This small molecule binds to this protein.
Small molecule (SMILES): N[C@@H](CS)C(=O)O

Sequence of chain 49.A:
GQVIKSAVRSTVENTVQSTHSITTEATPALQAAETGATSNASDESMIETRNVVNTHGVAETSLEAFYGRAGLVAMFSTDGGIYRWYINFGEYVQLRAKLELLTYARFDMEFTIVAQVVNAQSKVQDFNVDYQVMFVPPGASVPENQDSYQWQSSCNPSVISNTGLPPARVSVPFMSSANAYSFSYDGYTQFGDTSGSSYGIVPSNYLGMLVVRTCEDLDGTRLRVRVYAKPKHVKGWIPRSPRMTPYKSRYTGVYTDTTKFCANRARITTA

Binding-site contacts:
Ligand atom SG contacts residue TYR95 of chain 50.A at 3.8 Å.
Ligand atom CB contacts residue GLU239 of chain 50.C at 4.0 Å.
Ligand atom C contacts residue SER151 of chain 49.A at 3.9 Å.
Ligand atom CA contacts residue GLY1 of chain 50.E at 2.4 Å.
Ligand atom SG contacts residue MET78 of chain 50.A at 3.8 Å.
Ligand atom N contacts residue ASP150 of chain 49.A at 4.4 Å.
Ligand atom O contacts residue TYR152 of chain 49.A at 3.6 Å.
Ligand atom N contacts residue GLU239 of chain 50.C at 3.0 Å (salt-bridge).
Ligand atom N contacts residue GLN155 of chain 49.A at 4.3 Å.
Ligand atom N contacts residue GLN238 of chain 50.C at 3.8 Å.
Ligand atom O contacts residue TYR95 of chain 50.A at 3.6 Å.
Ligand atom CA contacts residue TYR152 of chain 49.A at 3.8 Å (hydrophobic).
Ligand atom SG contacts residue GLY1 of chain 50.E at 4.2 Å.
Ligand atom N contacts residue TYR152 of chain 49.A at 3.5 Å.
Ligand atom SG contacts residue ALA241 of chain 50.C at 3.5 Å (h-bond).
Ligand atom CB contacts residue ASP150 of chain 49.A at 3.6 Å.
Ligand atom CA contacts residue GLU239 of chain 50.C at 3.9 Å.
Ligand atom C contacts residue MET78 of chain 50.A at 4.2 Å (hydrophobic).
Ligand atom O contacts residue GLN155 of chain 49.A at 3.0 Å (h-bond).
Ligand atom C contacts residue GLY1 of chain 50.E at 1.3 Å.
Ligand atom C contacts residue TYR95 of chain 50.A at 4.5 Å (hydrophobic).
Ligand atom C contacts residue GLN155 of chain 49.A at 4.2 Å.
Ligand atom CB contacts residue GLY1 of chain 50.E at 3.1 Å.
Ligand atom SG contacts residue GLY240 of chain 50.C at 4.0 Å.
Ligand atom SG contacts residue GLU239 of chain 50.C at 4.3 Å.
Ligand atom C contacts residue TYR152 of chain 49.A at 3.6 Å (hydrophobic).
Ligand atom CA contacts residue ASP150 of chain 49.A at 3.3 Å.
Ligand atom O contacts residue GLY1 of chain 50.E at 2.2 Å (h-bond).
Ligand atom O contacts residue LEU75 of chain 50.A at 4.4 Å.
Ligand atom CB contacts residue MET78 of chain 50.A at 3.9 Å (hydrophobic).
Ligand atom N contacts residue GLY1 of chain 50.E at 3.7 Å.
Ligand atom CA contacts residue SER151 of chain 49.A at 4.0 Å.
Ligand atom C contacts residue ASP150 of chain 49.A at 3.8 Å.

Sequence of chain 50.C:
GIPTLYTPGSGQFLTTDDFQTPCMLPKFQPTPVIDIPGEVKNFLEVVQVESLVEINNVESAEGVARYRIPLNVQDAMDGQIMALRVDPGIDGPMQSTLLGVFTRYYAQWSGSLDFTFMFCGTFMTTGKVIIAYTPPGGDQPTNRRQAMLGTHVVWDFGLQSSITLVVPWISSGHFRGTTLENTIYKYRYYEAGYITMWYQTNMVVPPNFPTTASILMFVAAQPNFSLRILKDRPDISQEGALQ

Sequence of chain 50.A:
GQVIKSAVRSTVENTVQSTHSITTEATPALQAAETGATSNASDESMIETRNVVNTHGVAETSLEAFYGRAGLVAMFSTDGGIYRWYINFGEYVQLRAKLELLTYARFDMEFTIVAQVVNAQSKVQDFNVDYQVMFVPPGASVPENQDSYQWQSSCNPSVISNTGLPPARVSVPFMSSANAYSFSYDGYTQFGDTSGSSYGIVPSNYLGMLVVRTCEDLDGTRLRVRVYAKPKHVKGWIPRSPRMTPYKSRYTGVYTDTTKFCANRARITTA